Binding-site contacts:
Ligand atom C16 contacts residue TRP227 of chain 1.B at 3.7 Å (hydrophobic).
Ligand atom C21 contacts residue GLY228 of chain 1.B at 3.6 Å.
Ligand atom C30 contacts residue GLY230 of chain 1.B at 3.1 Å.
Ligand atom C25 contacts residue GLU94 of chain 1.B at 3.5 Å.
Ligand atom C18 contacts residue GLY228 of chain 1.B at 3.5 Å.
Ligand atom C1 contacts residue GLY228 of chain 1.B at 3.6 Å.
Ligand atom O32 contacts residue GLY228 of chain 1.B at 3.0 Å (h-bond).
Ligand atom C13 contacts residue TRP50 of chain 1.B at 3.7 Å (hydrophobic).
Ligand atom O32 contacts residue GLY230 of chain 1.B at 2.4 Å (h-bond).
Ligand atom C7 contacts residue SER226 of chain 1.B at 3.8 Å.
Ligand atom N29 contacts residue GLY238 of chain 1.B at 3.8 Å.
Ligand atom N28 contacts residue GLY230 of chain 1.B at 2.8 Å (h-bond).
Ligand atom N3 contacts residue GLY228 of chain 1.B at 3.8 Å.
Ligand atom C6 contacts residue GLY228 of chain 1.B at 3.6 Å.
Ligand atom O17 contacts residue GLY228 of chain 1.B at 2.8 Å (h-bond).
Ligand atom C6 contacts residue ASP199 of chain 1.B at 3.5 Å.
Ligand atom N8 contacts residue TRP227 of chain 1.B at 3.7 Å.
Ligand atom C12 contacts residue HIS43 of chain 1.B at 3.7 Å.
Ligand atom C23 contacts residue TRP227 of chain 1.B at 3.8 Å (hydrophobic).
Ligand atom C20 contacts residue GLY228 of chain 1.B at 3.4 Å.
Ligand atom N29 contacts residue ALA200 of chain 1.B at 3.3 Å (h-bond).
Ligand atom N28 contacts residue GLY228 of chain 1.B at 3.8 Å.
Ligand atom C9 contacts residue SER226 of chain 1.B at 3.7 Å.
Ligand atom C30 contacts residue GLY228 of chain 1.B at 3.5 Å.
Ligand atom N19 contacts residue GLY228 of chain 1.B at 2.7 Å (h-bond).
Ligand atom N28 contacts residue ALA200 of chain 1.B at 3.2 Å (h-bond).
Ligand atom C2 contacts residue GLY228 of chain 1.B at 3.5 Å.
Ligand atom C6 contacts residue ALA200 of chain 1.B at 3.2 Å (hydrophobic).
Ligand atom N8 contacts residue SER205 of chain 1.B at 3.3 Å (h-bond).
Ligand atom O17 contacts residue TRP227 of chain 1.B at 3.2 Å.
Ligand atom N28 contacts residue ASP199 of chain 1.B at 2.7 Å (salt-bridge).
Ligand atom C26 contacts residue TYR47 of chain 1.B at 3.5 Å (hydrophobic).
Ligand atom C1 contacts residue GLY230 of chain 1.B at 3.4 Å.
Ligand atom N8 contacts residue SER226 of chain 1.B at 2.9 Å (h-bond).
Ligand atom N29 contacts residue ASP199 of chain 1.B at 3.1 Å (salt-bridge).
Ligand atom O31 contacts residue GLY230 of chain 1.B at 3.3 Å (h-bond).
Ligand atom O32 contacts residue GLU229 of chain 1.B at 2.8 Å.
Ligand atom C16 contacts residue GLY228 of chain 1.B at 3.6 Å.
Ligand atom C7 contacts residue SER205 of chain 1.B at 3.0 Å.
Ligand atom C11 contacts residue SER226 of chain 1.B at 3.7 Å.

The small molecule below binds the protein below.
Small molecule (SMILES): [H]/N=C(\N)c1csc(CNC(=O)[C@@H]2CCCN2C(=O)[C@@H](CC2CCCCC2)NCC(=O)O)n1

Sequence of chain 1.B:
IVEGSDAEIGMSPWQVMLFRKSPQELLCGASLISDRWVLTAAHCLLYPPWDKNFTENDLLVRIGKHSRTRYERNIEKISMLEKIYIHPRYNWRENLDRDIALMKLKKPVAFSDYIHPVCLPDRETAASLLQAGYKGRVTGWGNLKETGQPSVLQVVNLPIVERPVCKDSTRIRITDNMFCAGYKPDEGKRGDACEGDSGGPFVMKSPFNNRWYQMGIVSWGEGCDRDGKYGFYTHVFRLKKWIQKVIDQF